Sequence of chain 1.A:
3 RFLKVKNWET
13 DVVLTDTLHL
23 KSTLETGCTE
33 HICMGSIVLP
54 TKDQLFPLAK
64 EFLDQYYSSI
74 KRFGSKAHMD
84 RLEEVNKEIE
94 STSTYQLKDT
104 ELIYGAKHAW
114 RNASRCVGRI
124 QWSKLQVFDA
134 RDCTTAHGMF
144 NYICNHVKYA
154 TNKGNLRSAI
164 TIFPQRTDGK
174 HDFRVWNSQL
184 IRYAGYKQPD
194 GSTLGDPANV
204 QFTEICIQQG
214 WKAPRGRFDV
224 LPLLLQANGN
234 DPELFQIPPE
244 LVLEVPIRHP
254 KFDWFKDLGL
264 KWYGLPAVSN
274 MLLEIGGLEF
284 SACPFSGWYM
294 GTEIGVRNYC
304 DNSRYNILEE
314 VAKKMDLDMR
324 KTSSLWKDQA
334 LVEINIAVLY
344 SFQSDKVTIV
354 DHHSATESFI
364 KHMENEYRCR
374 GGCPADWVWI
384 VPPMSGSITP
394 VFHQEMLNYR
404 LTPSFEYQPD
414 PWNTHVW

Binding-site contacts:
Ligand atom C12 contacts residue ARG300 of chain 1.B at 3.6 Å.
Ligand atom C26 contacts residue HEM1 of chain 1.K at 3.5 Å.
Ligand atom N02 contacts residue TRP291 of chain 1.B at 2.8 Å (h-bond).
Ligand atom N22 contacts residue HEM1 of chain 1.K at 3.0 Å (h-bond).
Ligand atom C09 contacts residue VAL271 of chain 1.B at 3.6 Å (hydrophobic).
Ligand atom N21 contacts residue HEM1 of chain 1.K at 2.7 Å (h-bond).
Ligand atom C02 contacts residue GLU296 of chain 1.B at 3.5 Å.
Ligand atom C08 contacts residue GLU296 of chain 1.B at 3.5 Å.
Ligand atom C14 contacts residue HEM1 of chain 1.K at 3.1 Å.
Ligand atom N11 contacts residue ARG300 of chain 1.B at 3.8 Å.
Ligand atom C05 contacts residue VAL271 of chain 1.B at 3.6 Å (hydrophobic).
Ligand atom C18 contacts residue HEM1 of chain 1.K at 3.6 Å.
Ligand atom C13 contacts residue HEM1 of chain 1.K at 3.2 Å.
Ligand atom N02 contacts residue TYR292 of chain 1.B at 3.7 Å.
Ligand atom N11 contacts residue HEM1 of chain 1.K at 3.6 Å.
Ligand atom C03 contacts residue HEM1 of chain 1.K at 3.5 Å.
Ligand atom N02 contacts residue GLU296 of chain 1.B at 2.6 Å (salt-bridge).
Ligand atom C07 contacts residue PHE288 of chain 1.B at 3.7 Å (hydrophobic).
Ligand atom C07 contacts residue HEM1 of chain 1.K at 3.5 Å.
Ligand atom C02 contacts residue HEM1 of chain 1.K at 3.6 Å.
Ligand atom N11 contacts residue GLN182 of chain 1.B at 3.8 Å.
Ligand atom C16 contacts residue HEM1 of chain 1.K at 3.5 Å.
Ligand atom N01 contacts residue HEM1 of chain 1.K at 3.7 Å.
Ligand atom C03 contacts residue PRO269 of chain 1.B at 3.8 Å (hydrophobic).
Ligand atom C02 contacts residue TRP291 of chain 1.B at 3.9 Å (hydrophobic).
Ligand atom C06 contacts residue GLU296 of chain 1.B at 3.5 Å.
Ligand atom N02 contacts residue HEM1 of chain 1.K at 3.5 Å.
Ligand atom C23 contacts residue VAL40 of chain 1.B at 3.7 Å (hydrophobic).
Ligand atom C12 contacts residue HEM1 of chain 1.K at 3.5 Å.
Ligand atom C08 contacts residue HEM1 of chain 1.K at 3.2 Å.
Ligand atom C27 contacts residue TRP10 of chain 1.A at 3.5 Å (hydrophobic).
Ligand atom N02 contacts residue PRO269 of chain 1.B at 3.9 Å.
Ligand atom C23 contacts residue LEU41 of chain 1.B at 3.7 Å (hydrophobic).
Ligand atom C22 contacts residue HEM1 of chain 1.K at 3.5 Å.
Ligand atom C15 contacts residue HEM1 of chain 1.K at 3.2 Å.
Ligand atom C07 contacts residue GLY290 of chain 1.B at 3.8 Å.
Ligand atom N01 contacts residue GLU296 of chain 1.B at 2.6 Å (salt-bridge).
Ligand atom C12 contacts residue GLN182 of chain 1.B at 3.3 Å.
Ligand atom N22 contacts residue ARG118 of chain 1.B at 3.7 Å.
Ligand atom C17 contacts residue HEM1 of chain 1.K at 3.3 Å.

This protein binds this small molecule.
Small molecule (SMILES): Cc1cc(N)nc(CCc2cncc(CCc3cc(C)cc(N)n3)c2)c1

Sequence of chain 1.B:
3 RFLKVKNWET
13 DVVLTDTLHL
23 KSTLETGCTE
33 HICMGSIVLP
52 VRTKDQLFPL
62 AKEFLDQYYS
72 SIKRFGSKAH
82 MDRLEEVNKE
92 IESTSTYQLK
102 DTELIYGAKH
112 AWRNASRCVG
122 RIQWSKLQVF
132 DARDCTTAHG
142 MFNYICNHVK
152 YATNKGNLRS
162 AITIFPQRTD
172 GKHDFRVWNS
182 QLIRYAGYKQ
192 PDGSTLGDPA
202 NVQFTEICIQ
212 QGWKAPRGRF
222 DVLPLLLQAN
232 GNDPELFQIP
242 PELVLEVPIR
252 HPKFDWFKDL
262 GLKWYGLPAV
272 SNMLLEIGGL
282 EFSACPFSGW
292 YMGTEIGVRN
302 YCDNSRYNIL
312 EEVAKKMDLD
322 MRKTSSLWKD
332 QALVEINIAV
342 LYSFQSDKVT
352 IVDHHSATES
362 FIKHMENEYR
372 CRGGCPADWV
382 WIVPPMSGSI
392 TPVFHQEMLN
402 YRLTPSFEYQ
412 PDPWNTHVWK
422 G